This small molecule binds to this protein.
Small molecule (SMILES): OC[C@H]1O[C@H](O[C@H]2[C@H](O)[C@@H](O)[C@@H](O)O[C@@H]2CO)[C@H](O)[C@@H](O)[C@@H]1O

Binding-site contacts:
Ligand atom C2 contacts residue ASP66 of chain 1.A at 3.0 Å.
Ligand atom C1 contacts residue TRP231 of chain 1.A at 4.0 Å (hydrophobic).
Ligand atom C2 contacts residue TRP63 of chain 1.A at 4.0 Å (hydrophobic).
Ligand atom O3 contacts residue ASP66 of chain 1.A at 2.6 Å (salt-bridge).
Ligand atom C2 contacts residue TRP341 of chain 1.A at 3.9 Å (hydrophobic).
Ligand atom O5 contacts residue TYR156 of chain 1.A at 3.4 Å.
Ligand atom O6 contacts residue TYR156 of chain 1.A at 3.7 Å.
Ligand atom C1 contacts residue TYR156 of chain 1.A at 3.6 Å (hydrophobic).
Ligand atom O4 contacts residue ARG67 of chain 1.A at 2.9 Å (salt-bridge).
Ligand atom O1 contacts residue ASP15 of chain 1.A at 3.3 Å (salt-bridge).
Ligand atom C6 contacts residue PRO155 of chain 1.A at 3.8 Å (hydrophobic).
Ligand atom O3 contacts residue GLU112 of chain 1.A at 3.9 Å.
Ligand atom O3 contacts residue TRP341 of chain 1.A at 3.6 Å.
Ligand atom O2 contacts residue ASP66 of chain 1.A at 2.9 Å (salt-bridge).
Ligand atom O6 contacts residue PRO155 of chain 1.A at 3.3 Å.
Ligand atom C4 contacts residue TYR156 of chain 1.A at 4.0 Å (hydrophobic).
Ligand atom O3 contacts residue ALA64 of chain 1.A at 3.3 Å.
Ligand atom O6 contacts residue PHE157 of chain 1.A at 3.7 Å.
Ligand atom C6 contacts residue GLU154 of chain 1.A at 3.4 Å.
Ligand atom O2 contacts residue TRP63 of chain 1.A at 3.2 Å (h-bond).
Ligand atom C4 contacts residue TRP341 of chain 1.A at 3.5 Å (hydrophobic).
Ligand atom O3 contacts residue ARG67 of chain 1.A at 3.0 Å (salt-bridge).
Ligand atom O1 contacts residue ASN13 of chain 1.A at 3.5 Å (h-bond).
Ligand atom O1 contacts residue LYS16 of chain 1.A at 3.3 Å (salt-bridge).
Ligand atom O2 contacts residue GLU112 of chain 1.A at 2.5 Å (salt-bridge).
Ligand atom O2 contacts residue LYS16 of chain 1.A at 2.8 Å (salt-bridge).
Ligand atom C1 contacts residue LYS16 of chain 1.A at 3.6 Å.
Ligand atom O3 contacts residue TRP63 of chain 1.A at 3.7 Å.
Ligand atom C2 contacts residue GLU112 of chain 1.A at 3.3 Å.
Ligand atom O2 contacts residue ALA64 of chain 1.A at 3.4 Å.
Ligand atom O6 contacts residue GLU154 of chain 1.A at 2.2 Å (salt-bridge).
Ligand atom C2 contacts residue LYS16 of chain 1.A at 3.8 Å.
Ligand atom C6 contacts residue TRP341 of chain 1.A at 3.8 Å (hydrophobic).
Ligand atom C3 contacts residue TRP63 of chain 1.A at 3.7 Å (hydrophobic).
Ligand atom C3 contacts residue ASP66 of chain 1.A at 3.3 Å.
Ligand atom O2 contacts residue MET331 of chain 1.A at 3.9 Å.
Ligand atom C4 contacts residue ARG67 of chain 1.A at 4.0 Å.
Ligand atom O5 contacts residue TRP341 of chain 1.A at 4.0 Å.
Ligand atom C1 contacts residue ASP15 of chain 1.A at 3.8 Å.
Ligand atom C6 contacts residue TYR156 of chain 1.A at 3.8 Å (hydrophobic).

Sequence of chain 1.A:
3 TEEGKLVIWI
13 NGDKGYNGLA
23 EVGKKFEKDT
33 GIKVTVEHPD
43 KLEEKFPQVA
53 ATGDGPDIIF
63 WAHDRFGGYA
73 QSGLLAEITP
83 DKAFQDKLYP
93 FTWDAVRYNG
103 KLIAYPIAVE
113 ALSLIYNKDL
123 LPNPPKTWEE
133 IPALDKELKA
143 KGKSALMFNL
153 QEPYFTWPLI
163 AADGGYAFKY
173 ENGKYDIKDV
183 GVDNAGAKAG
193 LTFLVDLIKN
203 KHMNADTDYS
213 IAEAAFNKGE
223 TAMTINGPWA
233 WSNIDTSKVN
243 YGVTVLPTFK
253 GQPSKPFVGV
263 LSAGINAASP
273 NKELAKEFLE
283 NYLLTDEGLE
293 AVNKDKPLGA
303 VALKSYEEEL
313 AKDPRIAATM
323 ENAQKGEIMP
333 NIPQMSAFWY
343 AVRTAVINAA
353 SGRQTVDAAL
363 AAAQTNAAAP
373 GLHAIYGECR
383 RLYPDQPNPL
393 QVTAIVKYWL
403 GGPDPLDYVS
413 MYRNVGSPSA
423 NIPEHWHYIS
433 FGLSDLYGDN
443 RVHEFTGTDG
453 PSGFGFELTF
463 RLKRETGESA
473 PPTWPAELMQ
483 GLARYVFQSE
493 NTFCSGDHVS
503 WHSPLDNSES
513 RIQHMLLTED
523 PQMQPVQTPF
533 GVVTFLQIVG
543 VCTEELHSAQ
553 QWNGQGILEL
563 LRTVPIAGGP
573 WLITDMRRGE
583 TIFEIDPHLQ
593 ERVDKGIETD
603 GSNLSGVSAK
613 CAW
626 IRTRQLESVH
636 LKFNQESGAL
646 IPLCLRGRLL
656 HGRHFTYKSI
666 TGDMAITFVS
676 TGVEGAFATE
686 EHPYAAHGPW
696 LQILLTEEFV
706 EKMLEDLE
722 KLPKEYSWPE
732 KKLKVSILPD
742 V